This protein binds this small molecule.
Small molecule (SMILES): CC(=O)N[C@@H]1[C@@H](O)[C@H](O)[C@@H](CO)O[C@H]1O

Binding-site contacts:
Ligand atom C8 contacts residue ASN494 of chain 1.C at 3.8 Å.
Ligand atom O5 contacts residue THR496 of chain 1.C at 3.4 Å (h-bond).
Ligand atom C1 contacts residue THR496 of chain 1.C at 3.7 Å.
Ligand atom C5 contacts residue ASN494 of chain 1.C at 3.7 Å.
Ligand atom O6 contacts residue SER491 of chain 1.C at 3.9 Å.
Ligand atom O6 contacts residue ASN490 of chain 1.C at 3.6 Å.
Ligand atom C5 contacts residue THR496 of chain 1.C at 3.5 Å.
Ligand atom C6 contacts residue GLU487 of chain 1.C at 3.6 Å.
Ligand atom N2 contacts residue ASN494 of chain 1.C at 2.8 Å (h-bond).
Ligand atom C3 contacts residue ASN494 of chain 1.C at 3.8 Å.
Ligand atom C1 contacts residue ASN494 of chain 1.C at 1.4 Å.
Ligand atom C2 contacts residue ASN494 of chain 1.C at 2.5 Å.
Ligand atom C4 contacts residue ASN494 of chain 1.C at 4.2 Å.
Ligand atom O5 contacts residue ASN490 of chain 1.C at 4.0 Å.
Ligand atom C8 contacts residue THR496 of chain 1.C at 3.7 Å.
Ligand atom C5 contacts residue SER491 of chain 1.C at 4.3 Å.
Ligand atom O5 contacts residue ASN494 of chain 1.C at 2.4 Å (h-bond).
Ligand atom O4 contacts residue GLU487 of chain 1.C at 4.2 Å.
Ligand atom O5 contacts residue SER491 of chain 1.C at 4.0 Å.
Ligand atom C6 contacts residue ASN490 of chain 1.C at 4.3 Å.
Ligand atom C6 contacts residue THR496 of chain 1.C at 3.9 Å.
Ligand atom C6 contacts residue ASN494 of chain 1.C at 4.4 Å.
Ligand atom C7 contacts residue ASN494 of chain 1.C at 3.8 Å.
Ligand atom O6 contacts residue GLU487 of chain 1.C at 3.0 Å (salt-bridge).
Ligand atom C6 contacts residue SER491 of chain 1.C at 3.7 Å.

Sequence of chain 1.C:
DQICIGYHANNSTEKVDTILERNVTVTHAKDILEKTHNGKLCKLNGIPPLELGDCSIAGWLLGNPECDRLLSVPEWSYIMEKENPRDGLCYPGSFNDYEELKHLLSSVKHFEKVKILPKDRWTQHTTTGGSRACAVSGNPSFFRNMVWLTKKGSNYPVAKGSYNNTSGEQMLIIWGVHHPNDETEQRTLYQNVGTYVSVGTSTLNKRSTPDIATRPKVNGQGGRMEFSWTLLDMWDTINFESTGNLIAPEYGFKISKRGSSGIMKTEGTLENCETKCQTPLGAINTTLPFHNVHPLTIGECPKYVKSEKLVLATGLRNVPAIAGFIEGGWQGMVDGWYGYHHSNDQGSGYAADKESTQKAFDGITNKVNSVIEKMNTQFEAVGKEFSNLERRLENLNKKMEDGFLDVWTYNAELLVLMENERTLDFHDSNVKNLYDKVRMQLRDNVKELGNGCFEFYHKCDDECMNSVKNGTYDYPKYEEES